The small molecule below binds the protein below.
Small molecule (SMILES): CC(=O)N[C@H]1[C@H](O[C@H]2[C@H](O)[C@@H](NC(C)=O)CO[C@@H]2CO)O[C@H](CO)[C@@H](O)[C@@H]1O

Binding-site contacts:
Ligand atom O6 contacts residue GLN791 of chain 1.D at 3.6 Å (h-bond).
Ligand atom N2 contacts residue ASN788 of chain 1.D at 2.9 Å (h-bond).
Ligand atom C6 contacts residue SER790 of chain 1.D at 4.1 Å.
Ligand atom O5 contacts residue ASN788 of chain 1.D at 2.4 Å (h-bond).
Ligand atom C1 contacts residue SER790 of chain 1.D at 3.3 Å.
Ligand atom C3 contacts residue ASN788 of chain 1.D at 3.8 Å.
Ligand atom O5 contacts residue SER790 of chain 1.D at 3.2 Å (h-bond).
Ligand atom C7 contacts residue ASN788 of chain 1.D at 4.0 Å.
Ligand atom C2 contacts residue ASN788 of chain 1.D at 2.4 Å.
Ligand atom C5 contacts residue ASN788 of chain 1.D at 3.7 Å.
Ligand atom O6 contacts residue SER790 of chain 1.D at 3.5 Å (h-bond).
Ligand atom C4 contacts residue ASN788 of chain 1.D at 4.2 Å.
Ligand atom C1 contacts residue ASN788 of chain 1.D at 1.4 Å.
Ligand atom C5 contacts residue SER790 of chain 1.D at 3.5 Å.

Sequence of chain 1.D:
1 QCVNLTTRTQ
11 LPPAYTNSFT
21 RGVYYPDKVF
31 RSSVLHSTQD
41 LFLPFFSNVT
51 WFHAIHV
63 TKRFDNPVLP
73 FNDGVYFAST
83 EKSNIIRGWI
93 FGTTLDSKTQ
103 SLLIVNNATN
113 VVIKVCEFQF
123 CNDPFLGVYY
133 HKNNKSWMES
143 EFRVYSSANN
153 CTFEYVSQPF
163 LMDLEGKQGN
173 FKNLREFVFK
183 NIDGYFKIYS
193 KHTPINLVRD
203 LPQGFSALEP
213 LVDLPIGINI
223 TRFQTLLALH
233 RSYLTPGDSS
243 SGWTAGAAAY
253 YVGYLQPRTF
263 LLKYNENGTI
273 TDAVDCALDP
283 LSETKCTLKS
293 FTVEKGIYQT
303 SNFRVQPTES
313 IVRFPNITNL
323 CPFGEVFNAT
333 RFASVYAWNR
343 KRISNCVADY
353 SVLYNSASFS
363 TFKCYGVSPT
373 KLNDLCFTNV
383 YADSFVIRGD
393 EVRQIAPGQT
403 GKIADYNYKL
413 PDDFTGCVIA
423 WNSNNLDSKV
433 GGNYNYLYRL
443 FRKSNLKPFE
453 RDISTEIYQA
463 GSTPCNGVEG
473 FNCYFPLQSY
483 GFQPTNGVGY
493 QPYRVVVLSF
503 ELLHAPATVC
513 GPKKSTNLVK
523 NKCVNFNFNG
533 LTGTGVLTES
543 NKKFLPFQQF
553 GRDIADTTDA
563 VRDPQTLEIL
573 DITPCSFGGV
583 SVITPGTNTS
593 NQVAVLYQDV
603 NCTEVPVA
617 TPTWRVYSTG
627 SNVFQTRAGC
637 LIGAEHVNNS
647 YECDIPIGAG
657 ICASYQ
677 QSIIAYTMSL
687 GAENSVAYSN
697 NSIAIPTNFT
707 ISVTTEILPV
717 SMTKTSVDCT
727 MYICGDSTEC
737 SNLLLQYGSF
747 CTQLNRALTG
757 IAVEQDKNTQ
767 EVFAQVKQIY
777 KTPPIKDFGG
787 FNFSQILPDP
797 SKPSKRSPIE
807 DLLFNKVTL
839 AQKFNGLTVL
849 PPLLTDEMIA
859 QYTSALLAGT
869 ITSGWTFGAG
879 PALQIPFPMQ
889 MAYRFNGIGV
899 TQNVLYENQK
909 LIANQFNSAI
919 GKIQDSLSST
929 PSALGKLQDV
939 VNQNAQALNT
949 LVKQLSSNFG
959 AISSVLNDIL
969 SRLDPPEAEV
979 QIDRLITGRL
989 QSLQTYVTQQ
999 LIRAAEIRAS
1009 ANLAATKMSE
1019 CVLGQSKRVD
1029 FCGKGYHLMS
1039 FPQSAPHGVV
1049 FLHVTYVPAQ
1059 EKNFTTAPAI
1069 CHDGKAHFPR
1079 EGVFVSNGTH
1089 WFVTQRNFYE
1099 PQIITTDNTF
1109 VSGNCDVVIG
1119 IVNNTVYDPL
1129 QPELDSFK